Sequence of chain 1.B:
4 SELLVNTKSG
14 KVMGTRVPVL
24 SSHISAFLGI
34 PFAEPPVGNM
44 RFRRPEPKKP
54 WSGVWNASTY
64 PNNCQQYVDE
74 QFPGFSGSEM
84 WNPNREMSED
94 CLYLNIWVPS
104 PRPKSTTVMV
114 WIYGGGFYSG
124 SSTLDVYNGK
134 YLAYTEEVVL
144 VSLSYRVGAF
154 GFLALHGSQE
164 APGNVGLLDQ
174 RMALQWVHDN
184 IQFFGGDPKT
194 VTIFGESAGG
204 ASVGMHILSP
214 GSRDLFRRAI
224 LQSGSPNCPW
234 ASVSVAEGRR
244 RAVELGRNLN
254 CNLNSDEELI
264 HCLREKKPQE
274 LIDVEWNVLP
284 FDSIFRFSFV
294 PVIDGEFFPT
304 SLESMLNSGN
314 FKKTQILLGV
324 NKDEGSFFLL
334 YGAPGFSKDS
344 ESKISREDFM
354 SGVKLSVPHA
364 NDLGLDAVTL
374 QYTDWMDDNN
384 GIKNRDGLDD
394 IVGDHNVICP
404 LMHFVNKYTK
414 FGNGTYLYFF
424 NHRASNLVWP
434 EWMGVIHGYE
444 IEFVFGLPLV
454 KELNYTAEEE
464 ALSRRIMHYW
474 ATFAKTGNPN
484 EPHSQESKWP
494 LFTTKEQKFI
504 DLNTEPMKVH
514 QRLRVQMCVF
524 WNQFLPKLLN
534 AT

A protein and the small-molecule ligand that binds it are described below.
Small molecule (SMILES): CCOP(=O)(O)N(C)C

Binding-site contacts:
Ligand atom P01 contacts residue HIS440 of chain 1.B at 4.2 Å.
Ligand atom C04 contacts residue GLY119 of chain 1.B at 3.8 Å.
Ligand atom C08 contacts residue GLY119 of chain 1.B at 4.5 Å.
Ligand atom C07 contacts residue HIS440 of chain 1.B at 3.7 Å.
Ligand atom O02 contacts residue GLY117 of chain 1.B at 4.1 Å.
Ligand atom C05 contacts residue TRP233 of chain 1.B at 3.8 Å (hydrophobic).
Ligand atom O02 contacts residue GLY119 of chain 1.B at 2.4 Å (h-bond).
Ligand atom O02 contacts residue SER200 of chain 1.B at 2.7 Å (h-bond).
Ligand atom C04 contacts residue PHE290 of chain 1.B at 3.3 Å (hydrophobic).
Ligand atom P01 contacts residue SER200 of chain 1.B at 1.6 Å.
Ligand atom O02 contacts residue GLY118 of chain 1.B at 3.0 Å (h-bond).
Ligand atom C05 contacts residue PHE288 of chain 1.B at 3.4 Å (hydrophobic).
Ligand atom C07 contacts residue GLY119 of chain 1.B at 3.8 Å.
Ligand atom N03 contacts residue TRP233 of chain 1.B at 3.7 Å.
Ligand atom O06 contacts residue HIS440 of chain 1.B at 3.1 Å.
Ligand atom O06 contacts residue SER200 of chain 1.B at 2.6 Å (h-bond).
Ligand atom C04 contacts residue TRP233 of chain 1.B at 3.4 Å (hydrophobic).
Ligand atom C05 contacts residue PHE331 of chain 1.B at 3.9 Å (hydrophobic).
Ligand atom O06 contacts residue GLY119 of chain 1.B at 4.3 Å.
Ligand atom C04 contacts residue SER200 of chain 1.B at 3.7 Å.
Ligand atom C08 contacts residue PG41 of chain 1.T at 3.4 Å.
Ligand atom N03 contacts residue SER200 of chain 1.B at 2.4 Å (h-bond).
Ligand atom C04 contacts residue PHE288 of chain 1.B at 4.0 Å (hydrophobic).
Ligand atom N03 contacts residue PHE288 of chain 1.B at 4.3 Å.
Ligand atom O06 contacts residue PHE331 of chain 1.B at 4.4 Å.
Ligand atom P01 contacts residue GLY119 of chain 1.B at 3.8 Å.
Ligand atom O06 contacts residue GLY118 of chain 1.B at 4.4 Å.
Ligand atom O02 contacts residue ALA201 of chain 1.B at 3.2 Å (h-bond).
Ligand atom C07 contacts residue GLY118 of chain 1.B at 3.7 Å.
Ligand atom C08 contacts residue PHE331 of chain 1.B at 4.3 Å (hydrophobic).
Ligand atom C08 contacts residue HIS440 of chain 1.B at 4.2 Å.
Ligand atom P01 contacts residue GLY118 of chain 1.B at 4.2 Å.
Ligand atom C08 contacts residue GLY118 of chain 1.B at 4.4 Å.
Ligand atom N03 contacts residue ALA201 of chain 1.B at 4.2 Å.
Ligand atom C05 contacts residue SER200 of chain 1.B at 2.8 Å.
Ligand atom O06 contacts residue PG41 of chain 1.T at 3.8 Å.
Ligand atom C07 contacts residue SER200 of chain 1.B at 3.8 Å.
Ligand atom P01 contacts residue ALA201 of chain 1.B at 3.7 Å.
Ligand atom C07 contacts residue PG41 of chain 1.T at 3.1 Å.
Ligand atom C08 contacts residue TYR121 of chain 1.B at 4.1 Å (hydrophobic).